Sequence of chain 3.B:
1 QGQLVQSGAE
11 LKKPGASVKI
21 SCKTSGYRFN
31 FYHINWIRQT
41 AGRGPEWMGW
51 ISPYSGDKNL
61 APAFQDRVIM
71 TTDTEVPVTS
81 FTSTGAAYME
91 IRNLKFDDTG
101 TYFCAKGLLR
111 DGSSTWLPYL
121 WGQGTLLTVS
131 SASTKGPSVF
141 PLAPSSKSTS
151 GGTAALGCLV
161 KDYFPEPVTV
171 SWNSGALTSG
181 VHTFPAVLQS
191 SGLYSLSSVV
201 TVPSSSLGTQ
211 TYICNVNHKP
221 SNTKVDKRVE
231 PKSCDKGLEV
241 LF

This protein binds this small molecule.
Small molecule (SMILES): CC(=O)N[C@H]1[C@H](O[C@H]2[C@H](O)[C@@H](NC(C)=O)CO[C@@H]2CO)O[C@H](CO)[C@@H](O)[C@@H]1O

Binding-site contacts:
Ligand atom C5 contacts residue ASN228 of chain 3.D at 3.7 Å.
Ligand atom C4 contacts residue ASN228 of chain 3.D at 4.2 Å.
Ligand atom C3 contacts residue ASN228 of chain 3.D at 3.8 Å.
Ligand atom N2 contacts residue ASN228 of chain 3.D at 2.9 Å (h-bond).
Ligand atom C8 contacts residue THR230 of chain 3.D at 3.0 Å.
Ligand atom C8 contacts residue VAL78 of chain 3.B at 3.6 Å (hydrophobic).
Ligand atom C2 contacts residue ASN228 of chain 3.D at 2.5 Å.
Ligand atom C8 contacts residue ASN228 of chain 3.D at 4.3 Å.
Ligand atom O5 contacts residue ASN228 of chain 3.D at 2.3 Å (h-bond).
Ligand atom C8 contacts residue TRP90 of chain 3.D at 4.5 Å (hydrophobic).
Ligand atom N2 contacts residue THR230 of chain 3.D at 3.5 Å (h-bond).
Ligand atom C7 contacts residue ASN228 of chain 3.D at 3.0 Å.
Ligand atom O7 contacts residue SER268 of chain 3.D at 4.3 Å.
Ligand atom C7 contacts residue SER268 of chain 3.D at 4.3 Å.
Ligand atom C8 contacts residue PRO77 of chain 3.B at 3.1 Å (hydrophobic).
Ligand atom C7 contacts residue THR230 of chain 3.D at 3.4 Å.
Ligand atom O6 contacts residue ASN228 of chain 3.D at 4.2 Å.
Ligand atom O7 contacts residue THR230 of chain 3.D at 4.2 Å.
Ligand atom C1 contacts residue ASN228 of chain 3.D at 1.4 Å.
Ligand atom C8 contacts residue SER268 of chain 3.D at 3.3 Å.
Ligand atom C1 contacts residue THR230 of chain 3.D at 4.1 Å.
Ligand atom C8 contacts residue GLU269 of chain 3.D at 4.1 Å.
Ligand atom O7 contacts residue ASN228 of chain 3.D at 2.6 Å (h-bond).

Sequence of chain 3.D:
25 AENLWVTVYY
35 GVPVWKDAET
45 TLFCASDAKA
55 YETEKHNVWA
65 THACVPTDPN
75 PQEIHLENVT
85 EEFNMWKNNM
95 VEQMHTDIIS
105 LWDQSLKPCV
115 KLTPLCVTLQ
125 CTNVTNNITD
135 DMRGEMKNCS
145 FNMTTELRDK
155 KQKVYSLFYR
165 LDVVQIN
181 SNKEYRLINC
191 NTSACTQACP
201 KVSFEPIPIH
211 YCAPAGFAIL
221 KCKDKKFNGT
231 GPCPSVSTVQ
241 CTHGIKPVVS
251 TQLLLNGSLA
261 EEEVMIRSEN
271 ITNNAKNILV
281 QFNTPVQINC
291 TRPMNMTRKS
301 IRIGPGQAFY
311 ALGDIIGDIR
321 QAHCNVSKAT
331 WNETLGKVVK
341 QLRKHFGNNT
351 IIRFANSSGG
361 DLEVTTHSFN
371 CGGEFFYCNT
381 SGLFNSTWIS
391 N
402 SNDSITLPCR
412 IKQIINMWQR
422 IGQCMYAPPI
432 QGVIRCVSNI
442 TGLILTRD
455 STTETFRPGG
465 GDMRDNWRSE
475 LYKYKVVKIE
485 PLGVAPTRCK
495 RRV